Binding-site contacts:
Ligand atom C2 contacts residue VAL21 of chain 1.A at 3.6 Å (hydrophobic).
Ligand atom O6 contacts residue GLY19 of chain 1.A at 3.4 Å.
Ligand atom O7 contacts residue GLY19 of chain 1.A at 4.1 Å.
Ligand atom N2 contacts residue ASN16 of chain 1.A at 3.0 Å (h-bond).
Ligand atom C5 contacts residue ASN16 of chain 1.A at 3.7 Å.
Ligand atom N2 contacts residue THR5 of chain 1.A at 4.4 Å.
Ligand atom O7 contacts residue ASN16 of chain 1.A at 4.0 Å.
Ligand atom C7 contacts residue VAL21 of chain 1.A at 3.9 Å (hydrophobic).
Ligand atom N2 contacts residue VAL21 of chain 1.A at 2.9 Å (h-bond).
Ligand atom O4 contacts residue ARG22 of chain 1.A at 3.8 Å.
Ligand atom C1 contacts residue VAL21 of chain 1.A at 3.6 Å (hydrophobic).
Ligand atom O7 contacts residue ARG22 of chain 1.A at 3.4 Å (salt-bridge).
Ligand atom C3 contacts residue VAL21 of chain 1.A at 3.8 Å (hydrophobic).
Ligand atom C5 contacts residue GLY19 of chain 1.A at 3.4 Å.
Ligand atom C1 contacts residue GLY19 of chain 1.A at 3.8 Å.
Ligand atom O7 contacts residue THR5 of chain 1.A at 3.4 Å.
Ligand atom C6 contacts residue GLY19 of chain 1.A at 3.6 Å.
Ligand atom O5 contacts residue ASN16 of chain 1.A at 2.4 Å (h-bond).
Ligand atom C7 contacts residue ASN16 of chain 1.A at 3.9 Å.
Ligand atom C2 contacts residue ASN16 of chain 1.A at 2.5 Å.
Ligand atom C8 contacts residue PHE10 of chain 1.A at 4.2 Å (hydrophobic).
Ligand atom C8 contacts residue VAL21 of chain 1.A at 4.1 Å (hydrophobic).
Ligand atom C4 contacts residue ASN16 of chain 1.A at 4.3 Å.
Ligand atom O5 contacts residue GLY19 of chain 1.A at 3.4 Å.
Ligand atom C1 contacts residue ASN16 of chain 1.A at 1.4 Å.
Ligand atom C5 contacts residue ARG22 of chain 1.A at 3.8 Å.
Ligand atom C3 contacts residue ASN16 of chain 1.A at 3.9 Å.
Ligand atom C7 contacts residue ARG22 of chain 1.A at 4.4 Å.
Ligand atom C3 contacts residue ARG22 of chain 1.A at 4.2 Å.
Ligand atom C4 contacts residue ARG22 of chain 1.A at 4.2 Å.
Ligand atom C7 contacts residue THR5 of chain 1.A at 3.9 Å.
Ligand atom C6 contacts residue ARG22 of chain 1.A at 4.3 Å.

Sequence of chain 1.A:
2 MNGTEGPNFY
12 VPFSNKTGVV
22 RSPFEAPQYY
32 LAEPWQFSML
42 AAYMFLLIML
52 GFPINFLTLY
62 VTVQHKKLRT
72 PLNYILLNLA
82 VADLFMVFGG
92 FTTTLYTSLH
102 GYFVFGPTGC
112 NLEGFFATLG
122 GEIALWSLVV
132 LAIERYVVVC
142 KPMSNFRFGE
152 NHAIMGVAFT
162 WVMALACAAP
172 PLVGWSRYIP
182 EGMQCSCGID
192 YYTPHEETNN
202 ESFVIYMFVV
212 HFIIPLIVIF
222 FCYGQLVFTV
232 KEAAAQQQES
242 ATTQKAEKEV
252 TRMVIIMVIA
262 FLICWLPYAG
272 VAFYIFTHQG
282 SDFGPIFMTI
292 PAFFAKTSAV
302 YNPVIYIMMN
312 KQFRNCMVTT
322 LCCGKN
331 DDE

A small-molecule ligand and the protein it binds are described below.
Small molecule (SMILES): CC(=O)N[C@H]1[C@H](O[C@H]2[C@H](O)[C@@H](NC(C)=O)CO[C@@H]2CO)O[C@H](CO)[C@@H](O[C@@H]2O[C@H](CO)[C@@H](O)[C@H](O)[C@@H]2O)[C@@H]1O